Sequence of chain 45.C:
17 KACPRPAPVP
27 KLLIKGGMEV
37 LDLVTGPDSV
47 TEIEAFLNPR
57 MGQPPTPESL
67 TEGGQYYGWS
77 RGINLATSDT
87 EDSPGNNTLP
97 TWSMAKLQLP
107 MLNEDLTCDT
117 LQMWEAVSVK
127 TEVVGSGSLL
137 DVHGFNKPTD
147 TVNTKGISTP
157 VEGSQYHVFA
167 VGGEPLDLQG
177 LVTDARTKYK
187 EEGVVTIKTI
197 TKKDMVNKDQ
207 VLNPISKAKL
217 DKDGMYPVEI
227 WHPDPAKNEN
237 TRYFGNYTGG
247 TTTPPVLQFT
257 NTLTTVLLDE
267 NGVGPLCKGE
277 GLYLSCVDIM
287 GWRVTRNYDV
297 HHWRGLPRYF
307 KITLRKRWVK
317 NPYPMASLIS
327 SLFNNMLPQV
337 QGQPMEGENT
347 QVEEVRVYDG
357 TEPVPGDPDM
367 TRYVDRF

Binding-site contacts:
Ligand atom O1A contacts residue TYR72 of chain 45.B at 3.4 Å.
Ligand atom C1 contacts residue TYR72 of chain 45.B at 4.1 Å (hydrophobic).
Ligand atom C4 contacts residue GLY78 of chain 45.B at 3.6 Å.
Ligand atom C11 contacts residue TYR72 of chain 45.B at 4.0 Å (hydrophobic).
Ligand atom O4 contacts residue THR291 of chain 45.B at 3.1 Å.
Ligand atom C6 contacts residue ASN93 of chain 45.B at 3.2 Å.
Ligand atom C7 contacts residue TYR72 of chain 45.B at 4.3 Å (hydrophobic).
Ligand atom C6 contacts residue TYR72 of chain 45.B at 4.0 Å (hydrophobic).
Ligand atom O3 contacts residue VAL296 of chain 45.B at 4.0 Å.
Ligand atom C5 contacts residue TYR72 of chain 45.B at 3.9 Å (hydrophobic).
Ligand atom C11 contacts residue ASP85 of chain 45.C at 4.0 Å.
Ligand atom O6 contacts residue ASN93 of chain 45.B at 3.2 Å (h-bond).
Ligand atom N5 contacts residue TYR72 of chain 45.B at 3.1 Å (h-bond).
Ligand atom O1B contacts residue ARG77 of chain 45.B at 3.1 Å (salt-bridge).
Ligand atom O8 contacts residue ARG77 of chain 45.B at 3.4 Å (salt-bridge).
Ligand atom O1B contacts residue TYR72 of chain 45.B at 4.2 Å.
Ligand atom O1B contacts residue ASN80 of chain 45.B at 4.3 Å.
Ligand atom C3 contacts residue HIS298 of chain 45.B at 3.4 Å.
Ligand atom C5 contacts residue ASN93 of chain 45.B at 4.3 Å.
Ligand atom C1 contacts residue ARG77 of chain 45.B at 3.4 Å.
Ligand atom O1B contacts residue SER89 of chain 45.B at 4.1 Å.
Ligand atom O8 contacts residue TYR72 of chain 45.B at 3.4 Å (h-bond).
Ligand atom C4 contacts residue ARG77 of chain 45.B at 4.0 Å.
Ligand atom O1A contacts residue GLY78 of chain 45.B at 4.0 Å.
Ligand atom C2 contacts residue GLY78 of chain 45.B at 4.1 Å.
Ligand atom O4 contacts residue VAL296 of chain 45.B at 4.0 Å.
Ligand atom C10 contacts residue TYR72 of chain 45.B at 4.1 Å (hydrophobic).
Ligand atom O4 contacts residue HIS298 of chain 45.B at 2.9 Å (h-bond).
Ligand atom C4 contacts residue TYR72 of chain 45.B at 4.1 Å (hydrophobic).
Ligand atom C3 contacts residue ARG77 of chain 45.B at 3.9 Å.
Ligand atom C3 contacts residue GLY78 of chain 45.B at 4.1 Å.
Ligand atom O4 contacts residue ILE79 of chain 45.B at 3.6 Å (h-bond).
Ligand atom C3 contacts residue VAL296 of chain 45.B at 3.5 Å (hydrophobic).
Ligand atom O4 contacts residue GLY78 of chain 45.B at 3.0 Å.
Ligand atom O4 contacts residue ASN80 of chain 45.B at 4.2 Å.
Ligand atom O3 contacts residue GLY78 of chain 45.B at 3.4 Å.
Ligand atom C3 contacts residue GLY78 of chain 45.B at 3.9 Å.
Ligand atom O1A contacts residue ARG77 of chain 45.B at 2.9 Å (salt-bridge).
Ligand atom C8 contacts residue ARG77 of chain 45.B at 4.3 Å.
Ligand atom C4 contacts residue HIS298 of chain 45.B at 3.4 Å.

Sequence of chain 45.B:
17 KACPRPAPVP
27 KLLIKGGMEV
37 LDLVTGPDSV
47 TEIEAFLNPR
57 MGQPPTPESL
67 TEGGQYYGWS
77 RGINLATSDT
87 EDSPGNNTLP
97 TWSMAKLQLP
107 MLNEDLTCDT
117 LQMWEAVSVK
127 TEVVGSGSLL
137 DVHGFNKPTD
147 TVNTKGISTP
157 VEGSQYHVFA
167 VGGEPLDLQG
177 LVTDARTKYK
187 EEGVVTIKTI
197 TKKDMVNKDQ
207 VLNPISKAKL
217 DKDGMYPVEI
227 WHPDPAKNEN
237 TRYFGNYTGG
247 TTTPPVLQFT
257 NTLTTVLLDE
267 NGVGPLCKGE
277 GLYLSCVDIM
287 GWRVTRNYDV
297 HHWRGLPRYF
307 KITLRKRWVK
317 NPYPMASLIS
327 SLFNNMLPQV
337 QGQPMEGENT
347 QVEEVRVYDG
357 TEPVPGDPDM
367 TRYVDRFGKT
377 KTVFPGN

A protein and the small-molecule ligand that binds it are described below.
Small molecule (SMILES): CC(=O)N[C@@H]1[C@@H](O[C@@H]2O[C@H](CO)[C@H](O)[C@H](O[C@]3(C(=O)O)C[C@H](O)[C@@H](NC(C)=O)[C@H]([C@H](O)[C@H](O)CO)O3)[C@H]2O)[C@H](O)[C@@H](CO[C@]2(C(=O)O)C[C@H](O)[C@@H](NC(C)=O)[C@H]([C@H](O)[C@H](O)CO)O2)O[C@H]1O